Sequence of chain 1.D:
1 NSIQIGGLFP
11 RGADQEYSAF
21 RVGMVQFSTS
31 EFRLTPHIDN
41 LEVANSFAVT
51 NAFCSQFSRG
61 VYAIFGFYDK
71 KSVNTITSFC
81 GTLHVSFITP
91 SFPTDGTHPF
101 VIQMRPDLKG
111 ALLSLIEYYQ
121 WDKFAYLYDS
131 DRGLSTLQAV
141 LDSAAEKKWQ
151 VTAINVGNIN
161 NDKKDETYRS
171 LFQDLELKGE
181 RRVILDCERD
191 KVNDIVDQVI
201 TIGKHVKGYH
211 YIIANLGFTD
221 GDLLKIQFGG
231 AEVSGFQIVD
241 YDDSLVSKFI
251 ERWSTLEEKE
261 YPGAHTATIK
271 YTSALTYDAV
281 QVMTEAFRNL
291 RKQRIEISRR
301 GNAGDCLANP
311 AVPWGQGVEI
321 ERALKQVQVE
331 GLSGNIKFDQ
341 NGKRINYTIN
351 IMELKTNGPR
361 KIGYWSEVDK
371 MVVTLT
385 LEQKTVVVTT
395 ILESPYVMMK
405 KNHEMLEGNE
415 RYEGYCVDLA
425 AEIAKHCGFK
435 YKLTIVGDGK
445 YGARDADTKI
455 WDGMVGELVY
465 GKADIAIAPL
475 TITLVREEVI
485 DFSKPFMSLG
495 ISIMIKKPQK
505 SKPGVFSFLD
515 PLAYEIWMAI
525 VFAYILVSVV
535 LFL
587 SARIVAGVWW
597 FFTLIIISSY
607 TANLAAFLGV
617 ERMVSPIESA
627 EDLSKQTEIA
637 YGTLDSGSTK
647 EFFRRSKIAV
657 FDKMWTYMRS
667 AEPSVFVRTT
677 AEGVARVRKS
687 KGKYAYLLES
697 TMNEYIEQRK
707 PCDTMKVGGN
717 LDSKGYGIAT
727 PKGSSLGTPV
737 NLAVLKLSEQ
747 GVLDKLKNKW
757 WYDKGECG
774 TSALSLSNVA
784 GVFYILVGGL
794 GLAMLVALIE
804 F

The protein below binds the small molecule below.
Small molecule (SMILES): C=C(C)[C@H]1CN[C@H](C(=O)O)[C@H]1CC(=O)O

Binding-site contacts:
Ligand atom CG2 contacts residue TYR445 of chain 1.D at 3.3 Å (hydrophobic).
Ligand atom CD2 contacts residue TYR445 of chain 1.D at 3.8 Å (hydrophobic).
Ligand atom CD2 contacts residue LEU640 of chain 1.D at 4.0 Å (hydrophobic).
Ligand atom OXT contacts residue LEU474 of chain 1.D at 3.9 Å.
Ligand atom OXT contacts residue TYR445 of chain 1.D at 3.4 Å.
Ligand atom OD2 contacts residue GLY643 of chain 1.D at 3.2 Å.
Ligand atom C contacts residue SER644 of chain 1.D at 4.0 Å.
Ligand atom CB1 contacts residue LEU640 of chain 1.D at 3.6 Å (hydrophobic).
Ligand atom CG1 contacts residue LEU640 of chain 1.D at 3.7 Å (hydrophobic).
Ligand atom OD2 contacts residue SER644 of chain 1.D at 2.9 Å (h-bond).
Ligand atom O contacts residue THR475 of chain 1.D at 3.3 Å (h-bond).
Ligand atom OD2 contacts residue SER642 of chain 1.D at 3.8 Å.
Ligand atom CD contacts residue MET698 of chain 1.D at 4.0 Å (hydrophobic).
Ligand atom OXT contacts residue ARG480 of chain 1.D at 3.8 Å.
Ligand atom CG1 contacts residue GLU695 of chain 1.D at 4.0 Å.
Ligand atom CD contacts residue GLU695 of chain 1.D at 3.8 Å.
Ligand atom CD contacts residue TYR445 of chain 1.D at 3.4 Å (hydrophobic).
Ligand atom OD1 contacts residue THR645 of chain 1.D at 2.8 Å (h-bond).
Ligand atom N contacts residue GLU695 of chain 1.D at 2.9 Å (salt-bridge).
Ligand atom OXT contacts residue THR475 of chain 1.D at 2.6 Å (h-bond).
Ligand atom CD contacts residue PRO473 of chain 1.D at 3.9 Å (hydrophobic).
Ligand atom C contacts residue THR475 of chain 1.D at 2.8 Å.
Ligand atom CD1 contacts residue TYR445 of chain 1.D at 3.5 Å (hydrophobic).
Ligand atom N contacts residue PRO473 of chain 1.D at 3.5 Å (h-bond).
Ligand atom OD2 contacts residue THR645 of chain 1.D at 3.0 Å (h-bond).
Ligand atom CB1 contacts residue GLU695 of chain 1.D at 3.5 Å.
Ligand atom C contacts residue ARG480 of chain 1.D at 4.1 Å.
Ligand atom CA contacts residue GLU695 of chain 1.D at 3.4 Å.
Ligand atom CA contacts residue THR475 of chain 1.D at 3.4 Å.
Ligand atom O contacts residue GLY643 of chain 1.D at 3.7 Å.
Ligand atom C contacts residue TYR445 of chain 1.D at 4.0 Å (hydrophobic).
Ligand atom CG1 contacts residue THR645 of chain 1.D at 3.2 Å.
Ligand atom CG contacts residue TYR445 of chain 1.D at 3.5 Å (hydrophobic).
Ligand atom CB contacts residue GLU695 of chain 1.D at 4.0 Å.
Ligand atom OD1 contacts residue LEU640 of chain 1.D at 3.3 Å.
Ligand atom N contacts residue THR475 of chain 1.D at 3.9 Å.
Ligand atom O contacts residue SER644 of chain 1.D at 3.0 Å (h-bond).
Ligand atom CG1 contacts residue SER644 of chain 1.D at 4.1 Å.
Ligand atom OXT contacts residue PRO473 of chain 1.D at 3.2 Å (h-bond).
Ligand atom O contacts residue ARG480 of chain 1.D at 3.5 Å (salt-bridge).